Binding-site contacts:
Ligand atom O3 contacts residue DT7 of chain 1.C at 4.4 Å.
Ligand atom C2 contacts residue DT7 of chain 1.C at 3.6 Å.
Ligand atom O4 contacts residue DT7 of chain 1.C at 3.1 Å (h-bond).
Ligand atom C1 contacts residue MG1 of chain 1.I at 3.0 Å.
Ligand atom C1 contacts residue SER176 of chain 1.A at 4.4 Å.
Ligand atom O2 contacts residue ASP186 of chain 1.A at 4.0 Å.
Ligand atom C2 contacts residue ARG179 of chain 1.A at 4.1 Å.
Ligand atom O1 contacts residue SER176 of chain 1.A at 4.4 Å.
Ligand atom O1 contacts residue MG1 of chain 1.I at 2.4 Å.
Ligand atom O1 contacts residue DT7 of chain 1.C at 3.1 Å (h-bond).
Ligand atom O1 contacts residue ASP188 of chain 1.A at 4.3 Å.
Ligand atom O4 contacts residue SER176 of chain 1.A at 3.7 Å.
Ligand atom C1 contacts residue ASP186 of chain 1.A at 4.0 Å.
Ligand atom C2 contacts residue ASP188 of chain 1.A at 4.1 Å.
Ligand atom O2 contacts residue DT7 of chain 1.C at 2.9 Å (h-bond).
Ligand atom O2 contacts residue MG1 of chain 1.I at 2.1 Å.
Ligand atom O2 contacts residue ARG179 of chain 1.A at 4.5 Å.
Ligand atom O4 contacts residue ARG179 of chain 1.A at 3.0 Å (salt-bridge).
Ligand atom O3 contacts residue MG1 of chain 1.I at 4.2 Å.
Ligand atom O2 contacts residue SER176 of chain 1.A at 3.6 Å (h-bond).
Ligand atom O4 contacts residue GLY175 of chain 1.A at 4.1 Å.
Ligand atom C2 contacts residue MG1 of chain 1.I at 2.9 Å.
Ligand atom O2 contacts residue ASP188 of chain 1.A at 2.9 Å (salt-bridge).
Ligand atom C1 contacts residue DT7 of chain 1.C at 3.6 Å.
Ligand atom C2 contacts residue SER176 of chain 1.A at 3.7 Å.
Ligand atom O4 contacts residue MG1 of chain 1.I at 4.1 Å.
Ligand atom C2 contacts residue GLY175 of chain 1.A at 4.0 Å.
Ligand atom O1 contacts residue ASP186 of chain 1.A at 2.8 Å (salt-bridge).
Ligand atom O2 contacts residue GLY175 of chain 1.A at 3.3 Å.

A protein and the small-molecule ligand that binds it are described below.
Small molecule (SMILES): O=C([O-])C(=O)[O-]

Sequence of chain 1.A:
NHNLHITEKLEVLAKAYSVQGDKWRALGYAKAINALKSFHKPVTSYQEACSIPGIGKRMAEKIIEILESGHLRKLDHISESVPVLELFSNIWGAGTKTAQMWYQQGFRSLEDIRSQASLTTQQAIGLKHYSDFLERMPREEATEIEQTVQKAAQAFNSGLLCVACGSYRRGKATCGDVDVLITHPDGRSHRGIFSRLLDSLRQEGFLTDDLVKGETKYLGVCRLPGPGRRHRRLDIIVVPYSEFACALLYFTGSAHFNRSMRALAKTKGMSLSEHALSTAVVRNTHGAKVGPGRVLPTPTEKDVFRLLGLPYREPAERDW